Sequence of chain 1.A:
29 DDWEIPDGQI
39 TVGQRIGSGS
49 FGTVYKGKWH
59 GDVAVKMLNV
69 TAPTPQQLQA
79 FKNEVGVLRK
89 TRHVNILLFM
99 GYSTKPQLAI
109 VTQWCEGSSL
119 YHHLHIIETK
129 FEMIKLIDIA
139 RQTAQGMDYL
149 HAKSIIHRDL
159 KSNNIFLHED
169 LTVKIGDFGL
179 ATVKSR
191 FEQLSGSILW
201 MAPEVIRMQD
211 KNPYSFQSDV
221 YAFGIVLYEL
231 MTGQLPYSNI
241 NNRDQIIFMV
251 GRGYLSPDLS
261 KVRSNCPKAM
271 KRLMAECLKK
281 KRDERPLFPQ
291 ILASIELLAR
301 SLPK

Binding-site contacts:
Ligand atom CAK contacts residue SER116 of chain 1.A at 3.8 Å.
Ligand atom CAL contacts residue PHE164 of chain 1.A at 3.9 Å (hydrophobic).
Ligand atom NAV contacts residue CYS113 of chain 1.A at 3.7 Å.
Ligand atom NAT contacts residue PHE164 of chain 1.A at 3.3 Å.
Ligand atom CAJ contacts residue TRP112 of chain 1.A at 3.6 Å (hydrophobic).
Ligand atom NAV contacts residue TRP112 of chain 1.A at 3.7 Å.
Ligand atom CAA contacts residue SER117 of chain 1.A at 3.1 Å.
Ligand atom CAJ contacts residue ALA62 of chain 1.A at 4.0 Å (hydrophobic).
Ligand atom CAP contacts residue PHE164 of chain 1.A at 3.7 Å (hydrophobic).
Ligand atom CLAY contacts residue LEU95 of chain 1.A at 3.9 Å.
Ligand atom CAJ contacts residue GLN111 of chain 1.A at 3.7 Å.
Ligand atom CAH contacts residue ALA62 of chain 1.A at 3.8 Å (hydrophobic).
Ligand atom CAP contacts residue SER117 of chain 1.A at 3.3 Å.
Ligand atom CAM contacts residue PHE164 of chain 1.A at 4.0 Å (hydrophobic).
Ligand atom CAR contacts residue ILE44 of chain 1.A at 4.0 Å (hydrophobic).
Ligand atom CAI contacts residue ALA62 of chain 1.A at 3.6 Å (hydrophobic).
Ligand atom CLAY contacts residue PHE164 of chain 1.A at 4.0 Å.
Ligand atom CAH contacts residue GLN111 of chain 1.A at 4.0 Å.
Ligand atom CAE contacts residue PHE164 of chain 1.A at 3.2 Å (hydrophobic).
Ligand atom CAA contacts residue HIS120 of chain 1.A at 4.0 Å.
Ligand atom CAI contacts residue TRP112 of chain 1.A at 3.9 Å (hydrophobic).
Ligand atom CAA contacts residue SER116 of chain 1.A at 4.0 Å.
Ligand atom OAX contacts residue TRP112 of chain 1.A at 4.1 Å.
Ligand atom CAR contacts residue GLY45 of chain 1.A at 4.1 Å.
Ligand atom CAD contacts residue PHE164 of chain 1.A at 3.1 Å (hydrophobic).
Ligand atom CAC contacts residue PHE164 of chain 1.A at 3.4 Å (hydrophobic).
Ligand atom CAI contacts residue LEU95 of chain 1.A at 3.8 Å (hydrophobic).
Ligand atom CAI contacts residue THR110 of chain 1.A at 4.2 Å.
Ligand atom CAQ contacts residue ILE44 of chain 1.A at 3.7 Å (hydrophobic).
Ligand atom CAJ contacts residue CYS113 of chain 1.A at 2.7 Å (hydrophobic).
Ligand atom CAI contacts residue CYS113 of chain 1.A at 3.4 Å (hydrophobic).
Ligand atom CAH contacts residue LEU95 of chain 1.A at 3.6 Å (hydrophobic).
Ligand atom CAI contacts residue GLN111 of chain 1.A at 3.0 Å.
Ligand atom CAH contacts residue THR110 of chain 1.A at 4.0 Å.
Ligand atom CAK contacts residue SER117 of chain 1.A at 3.8 Å.
Ligand atom CAB contacts residue PHE164 of chain 1.A at 3.6 Å (hydrophobic).
Ligand atom CAG contacts residue PHE164 of chain 1.A at 3.7 Å (hydrophobic).
Ligand atom OAX contacts residue PHE164 of chain 1.A at 4.1 Å.
Ligand atom CAM contacts residue ILE44 of chain 1.A at 4.2 Å (hydrophobic).
Ligand atom CAO contacts residue PHE164 of chain 1.A at 3.6 Å (hydrophobic).

The protein below binds the small molecule below.
Small molecule (SMILES): Oc1c([C@@H](Nc2ccccn2)c2ccco2)cc(Cl)c2cccnc12